The small molecule below binds the protein below.
Small molecule (SMILES): Oc1cc(Cc2ccccn2)ccc1Oc1ccc(Cl)cc1Cl

Binding-site contacts:
Ligand atom C14 contacts residue ALA198 of chain 1.A at 3.5 Å (hydrophobic).
Ligand atom C1 contacts residue NAD1 of chain 1.E at 3.5 Å.
Ligand atom C22 contacts residue MET199 of chain 1.A at 3.2 Å (hydrophobic).
Ligand atom CL2 contacts residue NAD1 of chain 1.E at 3.4 Å.
Ligand atom CL2 contacts residue GLY96 of chain 1.A at 3.4 Å.
Ligand atom C27 contacts residue TYR158 of chain 1.A at 3.6 Å (hydrophobic).
Ligand atom C1 contacts residue TYR158 of chain 1.A at 3.4 Å (hydrophobic).
Ligand atom C22 contacts residue MET161 of chain 1.A at 3.7 Å (hydrophobic).
Ligand atom C7 contacts residue NAD1 of chain 1.E at 3.4 Å.
Ligand atom C16 contacts residue GLY96 of chain 1.A at 3.7 Å.
Ligand atom C5 contacts residue NAD1 of chain 1.E at 3.4 Å.
Ligand atom C15 contacts residue ALA198 of chain 1.A at 3.5 Å (hydrophobic).
Ligand atom C16 contacts residue MET161 of chain 1.A at 3.6 Å (hydrophobic).
Ligand atom C6 contacts residue PHE149 of chain 1.A at 3.9 Å (hydrophobic).
Ligand atom C2 contacts residue NAD1 of chain 1.E at 3.5 Å.
Ligand atom C16 contacts residue PHE97 of chain 1.A at 4.0 Å (hydrophobic).
Ligand atom O22 contacts residue LYS165 of chain 1.A at 3.9 Å.
Ligand atom C25 contacts residue ILE215 of chain 1.A at 3.9 Å (hydrophobic).
Ligand atom C3 contacts residue MET199 of chain 1.A at 3.6 Å (hydrophobic).
Ligand atom C15 contacts residue MET161 of chain 1.A at 3.9 Å (hydrophobic).
Ligand atom C22 contacts residue MET103 of chain 1.A at 3.8 Å (hydrophobic).
Ligand atom O22 contacts residue NAD1 of chain 1.E at 2.5 Å (h-bond).
Ligand atom C23 contacts residue PHE149 of chain 1.A at 3.8 Å (hydrophobic).
Ligand atom C17 contacts residue ALA198 of chain 1.A at 4.0 Å (hydrophobic).
Ligand atom CL2 contacts residue ALA198 of chain 1.A at 3.9 Å.
Ligand atom C17 contacts residue MET161 of chain 1.A at 3.5 Å (hydrophobic).
Ligand atom O13 contacts residue ALA198 of chain 1.A at 3.7 Å.
Ligand atom C4 contacts residue MET199 of chain 1.A at 3.5 Å (hydrophobic).
Ligand atom C6 contacts residue NAD1 of chain 1.E at 3.5 Å.
Ligand atom C28 contacts residue TYR158 of chain 1.A at 3.5 Å (hydrophobic).
Ligand atom C6 contacts residue TYR158 of chain 1.A at 3.4 Å (hydrophobic).
Ligand atom O22 contacts residue TYR158 of chain 1.A at 2.5 Å (h-bond).
Ligand atom C7 contacts residue PHE149 of chain 1.A at 3.6 Å (hydrophobic).
Ligand atom CL1 contacts residue MET98 of chain 1.A at 3.4 Å.
Ligand atom C28 contacts residue PHE149 of chain 1.A at 3.3 Å (hydrophobic).
Ligand atom C22 contacts residue ALA198 of chain 1.A at 3.9 Å (hydrophobic).
Ligand atom C3 contacts residue NAD1 of chain 1.E at 3.5 Å.
Ligand atom O13 contacts residue NAD1 of chain 1.E at 3.3 Å (h-bond).
Ligand atom C4 contacts residue NAD1 of chain 1.E at 3.2 Å.
Ligand atom C19 contacts residue MET199 of chain 1.A at 3.5 Å (hydrophobic).

Sequence of chain 1.A:
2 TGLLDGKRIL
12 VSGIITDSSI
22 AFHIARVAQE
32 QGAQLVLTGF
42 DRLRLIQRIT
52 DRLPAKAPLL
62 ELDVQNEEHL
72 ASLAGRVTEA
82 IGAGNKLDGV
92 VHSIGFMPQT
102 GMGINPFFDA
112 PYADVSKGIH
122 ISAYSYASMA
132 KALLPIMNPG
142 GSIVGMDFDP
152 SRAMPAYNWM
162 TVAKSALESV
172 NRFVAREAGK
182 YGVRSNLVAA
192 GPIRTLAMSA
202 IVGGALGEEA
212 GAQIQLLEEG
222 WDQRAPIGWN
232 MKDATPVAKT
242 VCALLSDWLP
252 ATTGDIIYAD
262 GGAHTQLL